A protein and the small-molecule ligand that binds it are described below.
Small molecule (SMILES): COc1ccc(NC(=O)CN)cc1

Binding-site contacts:
Ligand atom C8 contacts residue VAL199 of chain 1.A at 4.4 Å (hydrophobic).
Ligand atom O1 contacts residue GLN203 of chain 1.A at 3.9 Å.
Ligand atom N2 contacts residue SER282 of chain 1.A at 4.4 Å.
Ligand atom N1 contacts residue VAL199 of chain 1.A at 4.3 Å.
Ligand atom N2 contacts residue PRO284 of chain 1.A at 3.9 Å.
Ligand atom C5 contacts residue GLN203 of chain 1.A at 3.4 Å.
Ligand atom O2 contacts residue GLU200 of chain 1.A at 3.6 Å.
Ligand atom N1 contacts residue SER282 of chain 1.A at 4.4 Å.
Ligand atom C9 contacts residue VAL199 of chain 1.A at 4.4 Å (hydrophobic).
Ligand atom N2 contacts residue LEU283 of chain 1.A at 4.2 Å.
Ligand atom C3 contacts residue GLN203 of chain 1.A at 3.7 Å.
Ligand atom C2 contacts residue GLN203 of chain 1.A at 4.3 Å.
Ligand atom C5 contacts residue SER282 of chain 1.A at 3.6 Å.
Ligand atom C4 contacts residue SER282 of chain 1.A at 3.8 Å.
Ligand atom C8 contacts residue GLU200 of chain 1.A at 4.3 Å.
Ligand atom C6 contacts residue GLN203 of chain 1.A at 3.7 Å.
Ligand atom C9 contacts residue SER196 of chain 1.A at 4.4 Å.
Ligand atom N1 contacts residue GLN203 of chain 1.A at 4.3 Å.
Ligand atom C4 contacts residue GLN203 of chain 1.A at 3.4 Å.
Ligand atom N2 contacts residue VAL199 of chain 1.A at 4.0 Å.
Ligand atom C1 contacts residue GLN203 of chain 1.A at 4.2 Å.

Sequence of chain 1.A:
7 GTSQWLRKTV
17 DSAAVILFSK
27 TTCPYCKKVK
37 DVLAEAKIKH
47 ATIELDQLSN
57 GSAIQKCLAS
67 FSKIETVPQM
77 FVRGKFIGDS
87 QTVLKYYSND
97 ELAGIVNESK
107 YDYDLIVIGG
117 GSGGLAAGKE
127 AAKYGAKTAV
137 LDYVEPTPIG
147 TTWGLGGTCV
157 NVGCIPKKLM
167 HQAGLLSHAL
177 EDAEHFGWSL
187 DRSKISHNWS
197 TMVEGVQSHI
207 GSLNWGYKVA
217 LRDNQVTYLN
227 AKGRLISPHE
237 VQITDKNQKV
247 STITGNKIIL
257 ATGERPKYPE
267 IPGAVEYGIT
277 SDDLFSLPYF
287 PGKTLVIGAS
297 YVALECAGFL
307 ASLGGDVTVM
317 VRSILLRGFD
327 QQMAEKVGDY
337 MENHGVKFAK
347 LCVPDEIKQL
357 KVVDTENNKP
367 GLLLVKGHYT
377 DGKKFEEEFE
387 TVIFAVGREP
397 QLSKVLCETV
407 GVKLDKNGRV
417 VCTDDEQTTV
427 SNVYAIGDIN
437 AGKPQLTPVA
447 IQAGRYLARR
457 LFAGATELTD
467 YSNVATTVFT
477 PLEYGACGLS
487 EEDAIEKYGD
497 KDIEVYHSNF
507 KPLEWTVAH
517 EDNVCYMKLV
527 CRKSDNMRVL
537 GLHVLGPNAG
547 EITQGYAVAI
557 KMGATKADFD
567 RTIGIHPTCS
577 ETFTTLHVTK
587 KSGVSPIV